Sequence of chain 1.A:
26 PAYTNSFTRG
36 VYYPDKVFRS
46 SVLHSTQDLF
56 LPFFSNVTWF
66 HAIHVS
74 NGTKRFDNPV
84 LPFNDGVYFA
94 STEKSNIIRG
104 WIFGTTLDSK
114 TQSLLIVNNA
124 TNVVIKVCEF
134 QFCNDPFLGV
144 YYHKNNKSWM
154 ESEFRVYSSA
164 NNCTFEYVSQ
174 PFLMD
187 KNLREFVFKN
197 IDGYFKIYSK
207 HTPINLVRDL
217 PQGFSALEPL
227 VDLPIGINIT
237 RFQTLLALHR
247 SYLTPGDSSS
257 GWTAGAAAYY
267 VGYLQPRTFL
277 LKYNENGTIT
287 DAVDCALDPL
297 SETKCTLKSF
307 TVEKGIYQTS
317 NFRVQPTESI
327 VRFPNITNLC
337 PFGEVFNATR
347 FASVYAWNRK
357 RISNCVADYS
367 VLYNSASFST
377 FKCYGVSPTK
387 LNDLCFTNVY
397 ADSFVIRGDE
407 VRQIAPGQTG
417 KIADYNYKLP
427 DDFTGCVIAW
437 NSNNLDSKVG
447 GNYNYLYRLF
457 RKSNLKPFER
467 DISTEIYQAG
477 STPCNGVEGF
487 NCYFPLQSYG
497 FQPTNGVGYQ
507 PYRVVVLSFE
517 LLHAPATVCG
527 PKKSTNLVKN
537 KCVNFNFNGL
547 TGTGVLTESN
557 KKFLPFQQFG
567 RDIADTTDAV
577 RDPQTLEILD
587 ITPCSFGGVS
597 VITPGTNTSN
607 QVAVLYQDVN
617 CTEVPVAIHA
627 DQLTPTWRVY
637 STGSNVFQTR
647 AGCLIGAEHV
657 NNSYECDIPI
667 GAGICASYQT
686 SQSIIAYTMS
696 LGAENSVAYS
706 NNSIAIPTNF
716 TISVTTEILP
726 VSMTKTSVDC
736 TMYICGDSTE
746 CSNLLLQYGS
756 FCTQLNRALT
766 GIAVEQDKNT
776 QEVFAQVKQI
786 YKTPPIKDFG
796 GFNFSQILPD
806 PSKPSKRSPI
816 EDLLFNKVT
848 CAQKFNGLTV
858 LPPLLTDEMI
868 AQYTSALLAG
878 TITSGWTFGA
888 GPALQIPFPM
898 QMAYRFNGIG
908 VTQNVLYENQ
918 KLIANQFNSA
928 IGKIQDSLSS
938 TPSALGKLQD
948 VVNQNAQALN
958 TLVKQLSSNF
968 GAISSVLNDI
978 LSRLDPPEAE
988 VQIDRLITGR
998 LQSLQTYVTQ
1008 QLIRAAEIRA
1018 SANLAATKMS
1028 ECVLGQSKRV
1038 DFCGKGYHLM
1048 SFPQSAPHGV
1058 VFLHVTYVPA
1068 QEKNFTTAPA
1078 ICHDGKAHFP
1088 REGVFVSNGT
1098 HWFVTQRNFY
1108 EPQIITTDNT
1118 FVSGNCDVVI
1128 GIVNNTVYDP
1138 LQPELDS

Binding-site contacts:
Ligand atom C2 contacts residue ASN282 of chain 1.A at 2.5 Å.
Ligand atom C6 contacts residue LYS558 of chain 1.B at 4.3 Å.
Ligand atom C1 contacts residue ASN282 of chain 1.A at 1.4 Å.
Ligand atom C5 contacts residue ASN282 of chain 1.A at 3.7 Å.
Ligand atom N2 contacts residue GLU281 of chain 1.A at 4.2 Å.
Ligand atom C8 contacts residue ASN282 of chain 1.A at 4.3 Å.
Ligand atom O5 contacts residue GLU281 of chain 1.A at 3.9 Å.
Ligand atom N2 contacts residue ASN282 of chain 1.A at 2.9 Å (h-bond).
Ligand atom O5 contacts residue ASN282 of chain 1.A at 2.4 Å (h-bond).
Ligand atom C5 contacts residue GLU281 of chain 1.A at 4.3 Å.
Ligand atom C2 contacts residue GLU281 of chain 1.A at 4.2 Å.
Ligand atom O7 contacts residue ASN280 of chain 1.A at 3.7 Å.
Ligand atom C3 contacts residue ASN282 of chain 1.A at 3.8 Å.
Ligand atom C8 contacts residue ASN280 of chain 1.A at 3.4 Å.
Ligand atom C7 contacts residue ASN280 of chain 1.A at 3.7 Å.
Ligand atom O7 contacts residue ASN282 of chain 1.A at 3.1 Å (h-bond).
Ligand atom C1 contacts residue GLU281 of chain 1.A at 3.2 Å.
Ligand atom C4 contacts residue ASN282 of chain 1.A at 4.2 Å.
Ligand atom C7 contacts residue ASN282 of chain 1.A at 3.2 Å.

This small molecule binds to this protein.
Small molecule (SMILES): CC(=O)N[C@@H]1[C@@H](O)[C@H](O)[C@@H](CO)O[C@H]1O

Sequence of chain 1.B:
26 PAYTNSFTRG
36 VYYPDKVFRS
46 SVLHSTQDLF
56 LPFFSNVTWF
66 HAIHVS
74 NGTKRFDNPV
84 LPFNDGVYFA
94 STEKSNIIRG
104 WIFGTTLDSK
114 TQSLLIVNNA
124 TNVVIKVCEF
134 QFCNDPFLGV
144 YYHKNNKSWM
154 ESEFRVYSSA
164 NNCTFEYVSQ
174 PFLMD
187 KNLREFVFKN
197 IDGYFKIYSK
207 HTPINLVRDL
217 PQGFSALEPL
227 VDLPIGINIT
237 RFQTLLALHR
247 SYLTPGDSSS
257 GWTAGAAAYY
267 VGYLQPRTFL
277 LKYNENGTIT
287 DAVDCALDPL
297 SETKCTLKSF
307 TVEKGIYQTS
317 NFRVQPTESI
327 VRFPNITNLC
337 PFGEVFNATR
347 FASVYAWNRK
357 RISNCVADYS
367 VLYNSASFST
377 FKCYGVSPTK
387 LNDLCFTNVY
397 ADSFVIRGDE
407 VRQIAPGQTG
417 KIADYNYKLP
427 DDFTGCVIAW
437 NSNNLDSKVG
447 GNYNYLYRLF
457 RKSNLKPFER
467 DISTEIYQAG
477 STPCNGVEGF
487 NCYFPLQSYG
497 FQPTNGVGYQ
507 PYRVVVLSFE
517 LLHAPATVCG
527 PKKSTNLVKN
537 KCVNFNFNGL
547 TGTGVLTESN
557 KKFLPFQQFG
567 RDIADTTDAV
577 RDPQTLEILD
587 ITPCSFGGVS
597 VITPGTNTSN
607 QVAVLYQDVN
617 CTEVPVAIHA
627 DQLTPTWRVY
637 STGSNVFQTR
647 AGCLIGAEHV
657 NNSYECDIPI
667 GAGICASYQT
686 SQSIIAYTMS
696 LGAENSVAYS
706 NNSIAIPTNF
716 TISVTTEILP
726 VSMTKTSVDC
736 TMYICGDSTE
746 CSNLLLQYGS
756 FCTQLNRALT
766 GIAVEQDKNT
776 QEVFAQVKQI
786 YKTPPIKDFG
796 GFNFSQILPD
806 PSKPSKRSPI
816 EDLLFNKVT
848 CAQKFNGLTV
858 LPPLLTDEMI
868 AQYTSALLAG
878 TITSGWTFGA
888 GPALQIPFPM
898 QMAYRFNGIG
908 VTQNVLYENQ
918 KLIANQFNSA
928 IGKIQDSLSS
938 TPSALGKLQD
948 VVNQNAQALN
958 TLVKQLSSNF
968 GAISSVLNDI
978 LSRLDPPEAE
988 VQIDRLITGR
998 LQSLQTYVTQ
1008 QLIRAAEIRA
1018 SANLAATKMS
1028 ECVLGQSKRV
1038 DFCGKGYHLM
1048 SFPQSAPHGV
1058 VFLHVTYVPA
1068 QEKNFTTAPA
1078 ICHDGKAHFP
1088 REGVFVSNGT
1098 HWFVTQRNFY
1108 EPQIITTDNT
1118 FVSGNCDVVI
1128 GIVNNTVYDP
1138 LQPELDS